This small molecule binds to this protein.
Small molecule (SMILES): CC(=O)N[C@H]1[C@H](O[C@H]2[C@H](O)[C@@H](NC(C)=O)CO[C@@H]2CO)O[C@H](CO)[C@@H](O)[C@@H]1O

Sequence of chain 1.A:
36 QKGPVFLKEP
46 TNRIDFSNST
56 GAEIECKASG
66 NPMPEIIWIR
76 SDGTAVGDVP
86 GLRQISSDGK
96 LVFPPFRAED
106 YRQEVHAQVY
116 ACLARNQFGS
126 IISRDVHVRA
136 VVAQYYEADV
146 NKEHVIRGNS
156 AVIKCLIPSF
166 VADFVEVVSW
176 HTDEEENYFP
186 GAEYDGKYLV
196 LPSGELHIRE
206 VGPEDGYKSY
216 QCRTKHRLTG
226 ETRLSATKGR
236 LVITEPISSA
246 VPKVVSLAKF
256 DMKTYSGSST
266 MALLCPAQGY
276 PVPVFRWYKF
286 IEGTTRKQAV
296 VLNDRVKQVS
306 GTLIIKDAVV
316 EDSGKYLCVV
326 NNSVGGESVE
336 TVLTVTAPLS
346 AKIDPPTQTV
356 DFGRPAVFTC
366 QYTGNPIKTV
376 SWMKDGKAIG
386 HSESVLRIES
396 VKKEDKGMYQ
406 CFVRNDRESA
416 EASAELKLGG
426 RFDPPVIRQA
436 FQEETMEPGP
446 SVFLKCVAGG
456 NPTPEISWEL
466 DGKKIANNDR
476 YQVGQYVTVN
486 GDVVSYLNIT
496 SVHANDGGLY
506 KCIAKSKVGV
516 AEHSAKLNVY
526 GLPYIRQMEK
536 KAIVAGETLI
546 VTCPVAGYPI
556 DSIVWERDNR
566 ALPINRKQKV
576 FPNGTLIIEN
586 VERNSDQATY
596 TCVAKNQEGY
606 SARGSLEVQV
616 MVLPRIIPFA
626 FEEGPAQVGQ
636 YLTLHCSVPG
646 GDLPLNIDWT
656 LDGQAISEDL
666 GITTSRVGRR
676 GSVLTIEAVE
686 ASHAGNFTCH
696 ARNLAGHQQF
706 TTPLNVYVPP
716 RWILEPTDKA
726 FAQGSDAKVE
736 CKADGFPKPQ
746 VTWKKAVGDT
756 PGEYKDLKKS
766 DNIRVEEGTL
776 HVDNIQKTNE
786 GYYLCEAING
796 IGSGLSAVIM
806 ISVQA

Binding-site contacts:
Ligand atom O6 contacts residue GLU332 of chain 1.A at 4.4 Å.
Ligand atom C6 contacts residue VAL324 of chain 1.A at 3.9 Å (hydrophobic).
Ligand atom O5 contacts residue ASN326 of chain 1.A at 2.4 Å (h-bond).
Ligand atom O5 contacts residue GLY331 of chain 1.A at 3.9 Å.
Ligand atom C3 contacts residue ASN326 of chain 1.A at 3.9 Å.
Ligand atom C8 contacts residue VAL324 of chain 1.A at 4.3 Å (hydrophobic).
Ligand atom C2 contacts residue ASN326 of chain 1.A at 2.7 Å.
Ligand atom O7 contacts residue LEU322 of chain 1.A at 4.4 Å.
Ligand atom C7 contacts residue ASN326 of chain 1.A at 4.2 Å.
Ligand atom C5 contacts residue VAL324 of chain 1.A at 3.8 Å (hydrophobic).
Ligand atom C5 contacts residue ASN326 of chain 1.A at 3.7 Å.
Ligand atom C4 contacts residue ASN326 of chain 1.A at 4.4 Å.
Ligand atom C7 contacts residue LYS292 of chain 1.A at 4.0 Å.
Ligand atom O7 contacts residue LYS292 of chain 1.A at 3.6 Å (salt-bridge).
Ligand atom C8 contacts residue LYS292 of chain 1.A at 3.6 Å.
Ligand atom N2 contacts residue ASN326 of chain 1.A at 3.1 Å (h-bond).
Ligand atom C1 contacts residue ASN326 of chain 1.A at 1.5 Å.
Ligand atom O6 contacts residue GLY331 of chain 1.A at 3.5 Å (h-bond).
Ligand atom C8 contacts residue ASN326 of chain 1.A at 4.5 Å.
Ligand atom O5 contacts residue VAL324 of chain 1.A at 3.9 Å.